Binding-site contacts:
Ligand atom C12 contacts residue MET162 of chain 1.C at 4.0 Å (hydrophobic).
Ligand atom C9 contacts residue ALA97 of chain 1.C at 4.0 Å (hydrophobic).
Ligand atom O17 contacts residue LYS166 of chain 1.C at 4.0 Å.
Ligand atom C10 contacts residue PHE98 of chain 1.C at 4.1 Å (hydrophobic).
Ligand atom C4 contacts residue NAD1 of chain 1.J at 3.4 Å.
Ligand atom C3 contacts residue PHE206 of chain 1.C at 4.0 Å (hydrophobic).
Ligand atom CL15 contacts residue ALA99 of chain 1.C at 3.2 Å.
Ligand atom CL16 contacts residue SER199 of chain 1.C at 3.4 Å.
Ligand atom O7 contacts residue NAD1 of chain 1.J at 3.2 Å (h-bond).
Ligand atom O17 contacts residue NAD1 of chain 1.J at 2.6 Å (h-bond).
Ligand atom CL15 contacts residue LEU104 of chain 1.C at 3.9 Å.
Ligand atom C6 contacts residue NAD1 of chain 1.J at 3.4 Å.
Ligand atom C1 contacts residue TYR159 of chain 1.C at 3.5 Å (hydrophobic).
Ligand atom CL14 contacts residue NAD1 of chain 1.J at 3.6 Å.
Ligand atom C1 contacts residue TYR149 of chain 1.C at 3.9 Å (hydrophobic).
Ligand atom C12 contacts residue LEU104 of chain 1.C at 4.0 Å (hydrophobic).
Ligand atom C12 contacts residue SER199 of chain 1.C at 3.8 Å.
Ligand atom C11 contacts residue MET162 of chain 1.C at 3.8 Å (hydrophobic).
Ligand atom C4 contacts residue ALA200 of chain 1.C at 3.9 Å (hydrophobic).
Ligand atom C9 contacts residue NAD1 of chain 1.J at 4.0 Å.
Ligand atom CL14 contacts residue TYR149 of chain 1.C at 3.5 Å.
Ligand atom C9 contacts residue SER199 of chain 1.C at 3.3 Å.
Ligand atom C4 contacts residue SER199 of chain 1.C at 4.1 Å.
Ligand atom CL14 contacts residue PHE206 of chain 1.C at 3.8 Å.
Ligand atom C2 contacts residue NAD1 of chain 1.J at 3.3 Å.
Ligand atom C5 contacts residue NAD1 of chain 1.J at 3.5 Å.
Ligand atom CL16 contacts residue NAD1 of chain 1.J at 3.4 Å.
Ligand atom C1 contacts residue NAD1 of chain 1.J at 3.5 Å.
Ligand atom C10 contacts residue MET162 of chain 1.C at 3.9 Å (hydrophobic).
Ligand atom C6 contacts residue TYR159 of chain 1.C at 3.5 Å (hydrophobic).
Ligand atom C3 contacts residue NAD1 of chain 1.J at 3.3 Å.
Ligand atom C8 contacts residue SER199 of chain 1.C at 3.6 Å.
Ligand atom O7 contacts residue SER199 of chain 1.C at 4.0 Å.
Ligand atom C13 contacts residue SER199 of chain 1.C at 3.7 Å.
Ligand atom C10 contacts residue ALA97 of chain 1.C at 3.6 Å (hydrophobic).
Ligand atom C10 contacts residue SER199 of chain 1.C at 3.6 Å.
Ligand atom CL16 contacts residue ALA97 of chain 1.C at 3.6 Å.
Ligand atom CL14 contacts residue PRO194 of chain 1.C at 4.1 Å.
Ligand atom O17 contacts residue TYR159 of chain 1.C at 2.5 Å (h-bond).
Ligand atom C8 contacts residue NAD1 of chain 1.J at 3.8 Å.

The protein below binds the small molecule below.
Small molecule (SMILES): Oc1cc(Cl)ccc1Oc1ccc(Cl)cc1Cl

Sequence of chain 1.C:
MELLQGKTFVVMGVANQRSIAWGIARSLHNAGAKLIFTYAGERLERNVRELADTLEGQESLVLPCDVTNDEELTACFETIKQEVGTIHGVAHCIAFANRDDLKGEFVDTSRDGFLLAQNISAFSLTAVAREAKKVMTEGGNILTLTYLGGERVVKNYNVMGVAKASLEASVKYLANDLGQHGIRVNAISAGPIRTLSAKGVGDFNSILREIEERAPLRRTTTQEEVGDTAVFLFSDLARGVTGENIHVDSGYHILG